Binding-site contacts:
Ligand atom O7 contacts residue VAL140 of chain 1.A at 4.0 Å.
Ligand atom C5 contacts residue VAL309 of chain 1.A at 3.5 Å (hydrophobic).
Ligand atom O5 contacts residue VAL309 of chain 1.A at 4.2 Å.
Ligand atom C1 contacts residue NAG1 of chain 1.J at 4.4 Å.
Ligand atom C1 contacts residue ASN148 of chain 1.A at 1.4 Å.
Ligand atom C4 contacts residue VAL309 of chain 1.A at 4.1 Å (hydrophobic).
Ligand atom O3 contacts residue CYS308 of chain 1.A at 3.4 Å (h-bond).
Ligand atom C8 contacts residue PHE245 of chain 1.A at 4.3 Å (hydrophobic).
Ligand atom C4 contacts residue ASP97 of chain 1.A at 4.2 Å.
Ligand atom C3 contacts residue CYS308 of chain 1.A at 4.4 Å (hydrophobic).
Ligand atom O5 contacts residue LYS138 of chain 1.A at 4.0 Å.
Ligand atom C5 contacts residue ASN148 of chain 1.A at 3.7 Å.
Ligand atom C6 contacts residue NAG1 of chain 1.J at 3.6 Å.
Ligand atom O3 contacts residue ASP97 of chain 1.A at 3.9 Å.
Ligand atom O7 contacts residue PRO98 of chain 1.A at 3.9 Å.
Ligand atom C2 contacts residue ASN148 of chain 1.A at 2.5 Å.
Ligand atom C3 contacts residue SER310 of chain 1.A at 4.0 Å.
Ligand atom O4 contacts residue ARG248 of chain 1.A at 3.8 Å.
Ligand atom O5 contacts residue ASN148 of chain 1.A at 2.3 Å (h-bond).
Ligand atom C5 contacts residue NAG1 of chain 1.J at 3.9 Å.
Ligand atom C8 contacts residue SER310 of chain 1.A at 4.0 Å.
Ligand atom O4 contacts residue VAL309 of chain 1.A at 4.0 Å.
Ligand atom N2 contacts residue SER310 of chain 1.A at 3.1 Å (h-bond).
Ligand atom C2 contacts residue SER310 of chain 1.A at 3.8 Å.
Ligand atom C7 contacts residue ASN148 of chain 1.A at 3.7 Å.
Ligand atom C8 contacts residue ASN246 of chain 1.A at 3.9 Å.
Ligand atom C1 contacts residue SER310 of chain 1.A at 3.9 Å.
Ligand atom C8 contacts residue VAL140 of chain 1.A at 4.4 Å (hydrophobic).
Ligand atom O5 contacts residue NAG1 of chain 1.J at 3.4 Å.
Ligand atom O6 contacts residue LYS138 of chain 1.A at 3.8 Å.
Ligand atom C4 contacts residue ASN148 of chain 1.A at 4.2 Å.
Ligand atom O6 contacts residue NAG1 of chain 1.J at 4.0 Å.
Ligand atom C1 contacts residue VAL309 of chain 1.A at 4.1 Å (hydrophobic).
Ligand atom C7 contacts residue SER310 of chain 1.A at 4.0 Å.
Ligand atom C3 contacts residue ASN148 of chain 1.A at 3.8 Å.
Ligand atom C8 contacts residue LEU147 of chain 1.A at 3.8 Å (hydrophobic).
Ligand atom N2 contacts residue ASN148 of chain 1.A at 3.0 Å (h-bond).
Ligand atom C3 contacts residue VAL309 of chain 1.A at 4.0 Å (hydrophobic).
Ligand atom O3 contacts residue ARG248 of chain 1.A at 4.5 Å.
Ligand atom O7 contacts residue ASN148 of chain 1.A at 3.8 Å.

This small molecule binds to this protein.
Small molecule (SMILES): CC(=O)N[C@@H]1[C@@H](O)[C@H](O)[C@@H](CO)O[C@H]1O

Sequence of chain 1.A:
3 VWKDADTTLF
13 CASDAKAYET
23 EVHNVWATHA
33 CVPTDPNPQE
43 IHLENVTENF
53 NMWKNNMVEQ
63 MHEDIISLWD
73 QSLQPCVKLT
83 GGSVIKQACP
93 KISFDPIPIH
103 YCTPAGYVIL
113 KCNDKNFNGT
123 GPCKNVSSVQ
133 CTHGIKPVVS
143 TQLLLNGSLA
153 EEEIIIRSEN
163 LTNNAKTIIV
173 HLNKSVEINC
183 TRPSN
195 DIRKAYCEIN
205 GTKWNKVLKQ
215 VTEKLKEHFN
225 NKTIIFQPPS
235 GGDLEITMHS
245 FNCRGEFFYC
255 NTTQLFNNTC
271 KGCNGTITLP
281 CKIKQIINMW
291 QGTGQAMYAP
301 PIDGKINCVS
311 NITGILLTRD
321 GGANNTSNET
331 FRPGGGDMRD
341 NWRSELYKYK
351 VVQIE